The small molecule below binds the protein below.
Small molecule (SMILES): CC(=O)N[C@H]1[C@H](O[C@H]2[C@H](O)[C@@H](NC(C)=O)CO[C@@H]2CO)O[C@H](CO)[C@@H](O)[C@@H]1O

Sequence of chain 4.BA:
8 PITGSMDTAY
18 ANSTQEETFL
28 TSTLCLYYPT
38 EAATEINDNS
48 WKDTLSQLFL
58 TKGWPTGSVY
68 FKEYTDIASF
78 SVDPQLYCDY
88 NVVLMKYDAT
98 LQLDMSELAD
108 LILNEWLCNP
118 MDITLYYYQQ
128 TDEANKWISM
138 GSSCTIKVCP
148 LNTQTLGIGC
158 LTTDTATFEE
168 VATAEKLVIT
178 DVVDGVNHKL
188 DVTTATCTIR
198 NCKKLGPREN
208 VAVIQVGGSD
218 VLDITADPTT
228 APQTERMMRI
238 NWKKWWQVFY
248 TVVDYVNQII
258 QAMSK

Binding-site contacts:
Ligand atom C1 contacts residue ASN19 of chain 4.BA at 1.6 Å.
Ligand atom C8 contacts residue TYR17 of chain 4.BA at 4.4 Å (hydrophobic).
Ligand atom N2 contacts residue ASN19 of chain 4.BA at 3.2 Å (h-bond).
Ligand atom C2 contacts residue ASN19 of chain 4.BA at 2.9 Å.
Ligand atom O5 contacts residue ASN19 of chain 4.BA at 2.5 Å (h-bond).
Ligand atom C5 contacts residue ASN19 of chain 4.BA at 3.5 Å.
Ligand atom C3 contacts residue ASN19 of chain 4.BA at 4.0 Å.
Ligand atom C4 contacts residue ASN19 of chain 4.BA at 4.4 Å.
Ligand atom O7 contacts residue ASN19 of chain 4.BA at 4.2 Å.
Ligand atom C7 contacts residue ASN19 of chain 4.BA at 3.8 Å.